Sequence of chain 1.D:
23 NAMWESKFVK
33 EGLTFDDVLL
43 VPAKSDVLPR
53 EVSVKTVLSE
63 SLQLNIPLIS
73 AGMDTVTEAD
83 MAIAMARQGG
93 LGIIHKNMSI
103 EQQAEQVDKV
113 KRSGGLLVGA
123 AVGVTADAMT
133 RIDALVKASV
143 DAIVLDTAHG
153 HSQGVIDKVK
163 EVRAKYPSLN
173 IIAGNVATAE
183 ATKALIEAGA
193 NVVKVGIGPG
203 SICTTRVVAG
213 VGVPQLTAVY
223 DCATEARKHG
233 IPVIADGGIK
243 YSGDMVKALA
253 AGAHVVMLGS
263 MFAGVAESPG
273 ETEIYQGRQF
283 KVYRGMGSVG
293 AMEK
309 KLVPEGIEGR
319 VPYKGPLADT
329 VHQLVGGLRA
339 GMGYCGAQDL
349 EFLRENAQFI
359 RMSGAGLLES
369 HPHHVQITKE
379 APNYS

A small-molecule ligand and the protein it binds are described below.
Small molecule (SMILES): C=C(C)c1cccc(C(C)(C)NC(=O)Nc2ccc(Cl)c(N[C@@H]3OC[C@@H](O)[C@@H](O)[C@@H]3O)c2)c1

Binding-site contacts:
Ligand atom C5 contacts residue ALA150 of chain 1.C at 3.8 Å (hydrophobic).
Ligand atom C13 contacts residue VAL311 of chain 1.C at 3.7 Å (hydrophobic).
Ligand atom C25 contacts residue THR149 of chain 1.C at 3.5 Å.
Ligand atom C27 contacts residue LEU50 of chain 1.D at 3.8 Å (hydrophobic).
Ligand atom C8 contacts residue ALA150 of chain 1.C at 3.5 Å (hydrophobic).
Ligand atom C7 contacts residue IMP1 of chain 1.S at 3.4 Å.
Ligand atom C6 contacts residue ALA150 of chain 1.C at 3.7 Å (hydrophobic).
Ligand atom C19 contacts residue PRO51 of chain 1.D at 3.6 Å (hydrophobic).
Ligand atom N4 contacts residue ALA150 of chain 1.C at 3.8 Å.
Ligand atom C2 contacts residue GLY289 of chain 1.C at 3.6 Å.
Ligand atom O5 contacts residue SER154 of chain 1.C at 3.8 Å.
Ligand atom C8 contacts residue TYR342 of chain 1.D at 3.8 Å (hydrophobic).
Ligand atom C9 contacts residue IMP1 of chain 1.S at 3.4 Å.
Ligand atom C22 contacts residue ALA150 of chain 1.C at 3.8 Å (hydrophobic).
Ligand atom O2 contacts residue ALA150 of chain 1.C at 3.6 Å.
Ligand atom C20 contacts residue PRO51 of chain 1.D at 3.8 Å (hydrophobic).
Ligand atom C19 contacts residue ALA338 of chain 1.D at 3.6 Å (hydrophobic).
Ligand atom CL contacts residue HIS151 of chain 1.C at 3.7 Å.
Ligand atom C18 contacts residue TYR342 of chain 1.D at 3.4 Å (hydrophobic).
Ligand atom C8 contacts residue THR207 of chain 1.C at 3.5 Å.
Ligand atom C2 contacts residue MET294 of chain 1.C at 3.8 Å (hydrophobic).
Ligand atom C13 contacts residue GLY289 of chain 1.C at 3.8 Å.
Ligand atom N4 contacts residue GLU313 of chain 1.C at 2.9 Å (salt-bridge).
Ligand atom O4 contacts residue THR149 of chain 1.C at 3.2 Å.
Ligand atom N3 contacts residue GLU313 of chain 1.C at 3.2 Å (salt-bridge).
Ligand atom O4 contacts residue SER154 of chain 1.C at 3.0 Å (h-bond).
Ligand atom C3 contacts residue GLY289 of chain 1.C at 3.6 Å.
Ligand atom CL contacts residue GLY341 of chain 1.D at 3.4 Å.
Ligand atom C8 contacts residue IMP1 of chain 1.S at 3.3 Å.
Ligand atom C10 contacts residue GLU313 of chain 1.C at 3.6 Å.
Ligand atom C7 contacts residue ALA150 of chain 1.C at 3.6 Å (hydrophobic).
Ligand atom C19 contacts residue TYR342 of chain 1.D at 3.7 Å (hydrophobic).
Ligand atom C17 contacts residue GLU313 of chain 1.C at 3.8 Å.
Ligand atom C8 contacts residue GLU313 of chain 1.C at 3.4 Å.
Ligand atom C18 contacts residue ALA338 of chain 1.D at 3.7 Å (hydrophobic).
Ligand atom C10 contacts residue ALA150 of chain 1.C at 3.7 Å (hydrophobic).
Ligand atom O4 contacts residue HIS151 of chain 1.C at 2.9 Å (h-bond).
Ligand atom C13 contacts residue GLU313 of chain 1.C at 3.6 Å.
Ligand atom C29 contacts residue LEU50 of chain 1.D at 3.8 Å (hydrophobic).
Ligand atom C18 contacts residue GLU313 of chain 1.C at 3.7 Å.

Sequence of chain 1.C:
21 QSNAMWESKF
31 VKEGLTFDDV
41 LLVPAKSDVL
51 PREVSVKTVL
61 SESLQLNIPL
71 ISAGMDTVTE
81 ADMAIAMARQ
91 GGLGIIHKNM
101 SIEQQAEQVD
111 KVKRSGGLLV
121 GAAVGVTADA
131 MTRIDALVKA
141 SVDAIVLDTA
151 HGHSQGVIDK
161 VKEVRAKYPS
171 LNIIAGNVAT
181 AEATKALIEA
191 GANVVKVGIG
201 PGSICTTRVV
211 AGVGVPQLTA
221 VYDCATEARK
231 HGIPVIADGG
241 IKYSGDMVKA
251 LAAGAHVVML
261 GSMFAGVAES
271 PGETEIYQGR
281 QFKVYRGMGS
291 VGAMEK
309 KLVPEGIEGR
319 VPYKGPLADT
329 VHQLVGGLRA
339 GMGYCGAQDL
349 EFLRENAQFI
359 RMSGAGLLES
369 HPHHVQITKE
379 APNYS